Sequence of chain 1.L:
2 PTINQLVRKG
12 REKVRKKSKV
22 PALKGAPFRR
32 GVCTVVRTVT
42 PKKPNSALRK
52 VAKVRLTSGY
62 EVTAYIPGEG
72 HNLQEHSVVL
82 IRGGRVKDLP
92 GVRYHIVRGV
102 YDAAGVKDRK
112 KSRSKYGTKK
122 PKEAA

Binding-site contacts:
Ligand atom O5' contacts residue MG1 of chain 1.CG at 4.1 Å.
Ligand atom O3' contacts residue LYS44 of chain 1.L at 3.5 Å (salt-bridge).
Ligand atom OP2 contacts residue MG1 of chain 1.UF at 3.8 Å.
Ligand atom P contacts residue LYS44 of chain 1.L at 4.0 Å.
Ligand atom OP1 contacts residue PRO45 of chain 1.L at 4.2 Å.
Ligand atom O3' contacts residue MG1 of chain 1.CG at 4.5 Å.
Ligand atom OP2 contacts residue MG1 of chain 1.CG at 3.4 Å.
Ligand atom OP1 contacts residue LYS44 of chain 1.L at 3.1 Å (salt-bridge).
Ligand atom O2' contacts residue MG1 of chain 1.PD at 3.8 Å.
Ligand atom OP1 contacts residue MG1 of chain 1.CG at 2.2 Å.
Ligand atom P contacts residue MG1 of chain 1.CG at 3.6 Å.
Ligand atom C5' contacts residue LYS44 of chain 1.L at 4.1 Å.

A protein and the small-molecule ligand that binds it are described below.
Small molecule (SMILES): Nc1ccn([C@@H]2O[C@H](CO[P](=O)(O)O[C@H]3[C@@H](O)[C@H](n4ccc(N)nc4=O)O[C@@H]3CO[P](=O)(O)O[C@H]3[C@@H](O)[C@H](n4cnc5c(=O)nc(N)[nH]c54)O[C@@H]3CO[P](=O)(O)O[C@H]3[C@@H](O)[C@H](n4ccc(=O)[nH]c4=O)O[C@@H]3CO[P](=O)(O)O[C@H]3[C@@H](O)[C@H](n4cnc5c(N)ncnc54)O[C@@H]3COP(=O)=O)[C@@H](O[P](=O)(O)OC[C@H]3O[C@@H](n4cnc5c(=O)nc(N)[nH]c54)[C@H](O)[C@@H]3O[P](=O)(O)OC[C@H]3O[C@@H](n4cnc5c(=O)nc(N)[nH]c54)[C@H](O)[C@@H]3O[P](=O)(O)OC[C@H]3O[C@@H](n4cnc5c(N)ncnc54)[C@H](O)[C@@H]3O)[C@H]2O)c(=O)n1